Binding-site contacts:
Ligand atom O4 contacts residue TRP390 of chain 1.B at 3.1 Å.
Ligand atom O2 contacts residue GLU416 of chain 1.B at 3.7 Å.
Ligand atom C6 contacts residue TRP293 of chain 1.B at 4.0 Å (hydrophobic).
Ligand atom C5 contacts residue GLU268 of chain 1.B at 3.9 Å.
Ligand atom O3 contacts residue ASN237 of chain 1.B at 4.0 Å.
Ligand atom C1 contacts residue GLU337 of chain 1.B at 3.5 Å.
Ligand atom O3 contacts residue HIS415 of chain 1.B at 3.0 Å (h-bond).
Ligand atom O6 contacts residue GLU416 of chain 1.B at 2.7 Å (salt-bridge).
Ligand atom O5 contacts residue ASN296 of chain 1.B at 4.0 Å.
Ligand atom C6 contacts residue GLU268 of chain 1.B at 2.9 Å.
Ligand atom C4 contacts residue GLU416 of chain 1.B at 3.7 Å.
Ligand atom C6 contacts residue TRP293 of chain 1.B at 4.0 Å (hydrophobic).
Ligand atom O4 contacts residue PRO413 of chain 1.B at 3.6 Å.
Ligand atom O3 contacts residue TRP153 of chain 1.B at 4.0 Å.
Ligand atom O6 contacts residue GLU268 of chain 1.B at 2.5 Å (salt-bridge).
Ligand atom O5 contacts residue GLU337 of chain 1.B at 4.0 Å.
Ligand atom C5 contacts residue TRP293 of chain 1.B at 3.8 Å (hydrophobic).
Ligand atom O6 contacts residue TRP420 of chain 1.B at 3.9 Å.
Ligand atom O2 contacts residue GLU337 of chain 1.B at 2.7 Å (salt-bridge).
Ligand atom O3 contacts residue GLU416 of chain 1.B at 3.1 Å (salt-bridge).
Ligand atom O4 contacts residue GLU416 of chain 1.B at 3.0 Å (salt-bridge).
Ligand atom C6 contacts residue ASN296 of chain 1.B at 3.8 Å.
Ligand atom C2 contacts residue GLU337 of chain 1.B at 3.1 Å.
Ligand atom C5 contacts residue TRP390 of chain 1.B at 3.9 Å (hydrophobic).
Ligand atom O5 contacts residue TRP293 of chain 1.B at 3.5 Å.
Ligand atom C5 contacts residue TRP153 of chain 1.B at 4.0 Å (hydrophobic).
Ligand atom O6 contacts residue TRP297 of chain 1.B at 3.2 Å (h-bond).
Ligand atom C6 contacts residue GLU416 of chain 1.B at 3.5 Å.
Ligand atom C4 contacts residue TRP390 of chain 1.B at 3.8 Å (hydrophobic).
Ligand atom O2 contacts residue ASN296 of chain 1.B at 3.2 Å (h-bond).
Ligand atom O1 contacts residue TRP153 of chain 1.B at 3.8 Å.
Ligand atom C3 contacts residue TRP390 of chain 1.B at 3.5 Å (hydrophobic).
Ligand atom O6 contacts residue TYR421 of chain 1.B at 4.0 Å.
Ligand atom C6 contacts residue TYR421 of chain 1.B at 3.6 Å (hydrophobic).
Ligand atom O4 contacts residue TRP153 of chain 1.B at 3.8 Å.
Ligand atom O6 contacts residue ASN296 of chain 1.B at 2.7 Å (h-bond).
Ligand atom O2 contacts residue ASN237 of chain 1.B at 3.1 Å (h-bond).
Ligand atom O3 contacts residue TRP155 of chain 1.B at 3.0 Å (h-bond).
Ligand atom C1 contacts residue TRP293 of chain 1.B at 3.8 Å (hydrophobic).
Ligand atom O6 contacts residue LYS270 of chain 1.B at 3.7 Å.

Sequence of chain 1.B:
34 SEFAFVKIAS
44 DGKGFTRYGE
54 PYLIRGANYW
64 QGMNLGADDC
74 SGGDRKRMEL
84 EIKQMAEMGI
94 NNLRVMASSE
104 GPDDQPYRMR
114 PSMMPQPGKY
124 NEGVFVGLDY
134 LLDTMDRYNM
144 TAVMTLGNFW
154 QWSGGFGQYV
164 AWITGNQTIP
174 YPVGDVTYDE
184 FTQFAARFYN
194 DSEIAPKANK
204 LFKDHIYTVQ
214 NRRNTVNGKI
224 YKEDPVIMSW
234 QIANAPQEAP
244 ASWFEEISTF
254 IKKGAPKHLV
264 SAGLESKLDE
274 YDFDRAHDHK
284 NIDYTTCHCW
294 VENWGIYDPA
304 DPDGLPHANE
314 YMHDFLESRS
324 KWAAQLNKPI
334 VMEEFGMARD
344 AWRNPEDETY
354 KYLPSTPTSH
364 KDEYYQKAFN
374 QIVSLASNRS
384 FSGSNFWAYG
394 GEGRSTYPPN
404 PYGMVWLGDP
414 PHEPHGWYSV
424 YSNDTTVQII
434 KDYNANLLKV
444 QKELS

The small molecule below binds the protein below.
Small molecule (SMILES): OC[C@H]1O[C@@H](O[C@H]2[C@H](O)[C@H](O)[C@@H](O)O[C@@H]2CO)[C@@H](O)[C@@H](O)[C@@H]1O